The protein below binds the small molecule below.
Small molecule (SMILES): CC(=O)N[C@@H]1[C@@H](O)[C@H](O)[C@@H](CO)O[C@H]1O

Sequence of chain 1.C:
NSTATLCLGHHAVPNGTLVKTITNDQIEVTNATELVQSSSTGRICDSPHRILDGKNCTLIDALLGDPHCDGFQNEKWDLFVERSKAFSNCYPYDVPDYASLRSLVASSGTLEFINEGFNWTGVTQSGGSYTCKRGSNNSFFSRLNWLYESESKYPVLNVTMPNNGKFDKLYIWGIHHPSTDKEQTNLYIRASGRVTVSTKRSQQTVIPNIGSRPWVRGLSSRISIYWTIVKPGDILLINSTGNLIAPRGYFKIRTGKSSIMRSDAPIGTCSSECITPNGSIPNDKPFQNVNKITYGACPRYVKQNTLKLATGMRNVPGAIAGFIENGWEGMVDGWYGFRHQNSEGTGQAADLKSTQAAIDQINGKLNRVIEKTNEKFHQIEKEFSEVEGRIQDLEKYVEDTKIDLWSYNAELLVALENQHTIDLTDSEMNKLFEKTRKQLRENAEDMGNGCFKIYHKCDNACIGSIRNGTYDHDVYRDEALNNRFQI

Binding-site contacts:
Ligand atom N2 contacts residue ASN31 of chain 1.C at 2.9 Å (h-bond).
Ligand atom C5 contacts residue ASN31 of chain 1.C at 3.7 Å.
Ligand atom C1 contacts residue ASN31 of chain 1.C at 1.4 Å.
Ligand atom C2 contacts residue ASN31 of chain 1.C at 2.4 Å.
Ligand atom C8 contacts residue ASN31 of chain 1.C at 4.5 Å.
Ligand atom C6 contacts residue THR311 of chain 1.C at 4.4 Å.
Ligand atom O5 contacts residue THR311 of chain 1.C at 3.4 Å (h-bond).
Ligand atom O6 contacts residue THR311 of chain 1.C at 3.6 Å.
Ligand atom C3 contacts residue ASN31 of chain 1.C at 3.8 Å.
Ligand atom O7 contacts residue ASN31 of chain 1.C at 3.3 Å (h-bond).
Ligand atom O6 contacts residue LEU374 of chain 1.C at 3.4 Å.
Ligand atom C6 contacts residue THR33 of chain 1.C at 4.4 Å.
Ligand atom C7 contacts residue ASN31 of chain 1.C at 3.3 Å.
Ligand atom O5 contacts residue ASN31 of chain 1.C at 2.4 Å (h-bond).
Ligand atom C6 contacts residue LEU374 of chain 1.C at 4.4 Å (hydrophobic).
Ligand atom C1 contacts residue THR311 of chain 1.C at 3.8 Å.
Ligand atom C4 contacts residue ASN31 of chain 1.C at 4.2 Å.